Binding-site contacts:
Ligand atom NE2 contacts residue LEU50 of chain 1.D at 3.4 Å.
Ligand atom OXT contacts residue GLY66 of chain 1.D at 2.3 Å (h-bond).
Ligand atom CB contacts residue SER146 of chain 1.E at 3.5 Å.
Ligand atom C contacts residue ASP144 of chain 1.E at 3.3 Å.
Ligand atom CB contacts residue ARG26 of chain 1.D at 3.2 Å.
Ligand atom OXT contacts residue ALA65 of chain 1.D at 3.2 Å.
Ligand atom C contacts residue ALA27 of chain 1.D at 3.5 Å (hydrophobic).
Ligand atom CE2 contacts residue LYS67 of chain 1.D at 3.5 Å.
Ligand atom CD contacts residue LEU50 of chain 1.D at 3.6 Å (hydrophobic).
Ligand atom CZ contacts residue GLU119 of chain 1.D at 3.4 Å.
Ligand atom N contacts residue SER146 of chain 1.E at 2.8 Å (h-bond).
Ligand atom CA contacts residue ASP144 of chain 1.E at 3.4 Å.
Ligand atom CD2 contacts residue LYS67 of chain 1.D at 3.6 Å.
Ligand atom C contacts residue SER146 of chain 1.E at 3.5 Å.
Ligand atom OE1 contacts residue ILE147 of chain 1.E at 3.3 Å.
Ligand atom NE2 contacts residue ILE147 of chain 1.E at 3.1 Å (h-bond).
Ligand atom CA contacts residue GLY66 of chain 1.D at 3.3 Å.
Ligand atom CD1 contacts residue PHE68 of chain 1.D at 3.6 Å (hydrophobic).
Ligand atom O contacts residue ALA27 of chain 1.D at 3.3 Å.
Ligand atom CD contacts residue ILE147 of chain 1.E at 3.7 Å (hydrophobic).
Ligand atom CA contacts residue ASP144 of chain 1.E at 3.5 Å.
Ligand atom O contacts residue LYS52 of chain 1.D at 2.5 Å (salt-bridge).
Ligand atom CD1 contacts residue SER17 of chain 1.E at 3.2 Å.
Ligand atom OXT contacts residue LYS52 of chain 1.D at 3.7 Å.
Ligand atom CA contacts residue SER146 of chain 1.E at 3.4 Å.
Ligand atom OXT contacts residue ALA27 of chain 1.D at 3.6 Å.
Ligand atom OH contacts residue GLU119 of chain 1.D at 3.1 Å (salt-bridge).
Ligand atom O contacts residue LYS28 of chain 1.D at 2.9 Å (salt-bridge).
Ligand atom N contacts residue ASP144 of chain 1.E at 2.6 Å (salt-bridge).
Ligand atom CA contacts residue GLY66 of chain 1.D at 3.5 Å.
Ligand atom CD2 contacts residue GLU10 of chain 1.E at 3.5 Å.
Ligand atom C contacts residue GLY66 of chain 1.D at 3.3 Å.
Ligand atom OE1 contacts residue LEU50 of chain 1.D at 3.2 Å.
Ligand atom C contacts residue LYS52 of chain 1.D at 3.2 Å.
Ligand atom CA contacts residue SER146 of chain 1.E at 3.7 Å.
Ligand atom N contacts residue ARG26 of chain 1.D at 3.7 Å.
Ligand atom C contacts residue GLY66 of chain 1.D at 3.4 Å.
Ligand atom CE2 contacts residue GLU119 of chain 1.D at 3.1 Å.
Ligand atom N contacts residue GLY66 of chain 1.D at 2.6 Å (h-bond).
Ligand atom O contacts residue PHE68 of chain 1.D at 3.6 Å.

Sequence of chain 1.D:
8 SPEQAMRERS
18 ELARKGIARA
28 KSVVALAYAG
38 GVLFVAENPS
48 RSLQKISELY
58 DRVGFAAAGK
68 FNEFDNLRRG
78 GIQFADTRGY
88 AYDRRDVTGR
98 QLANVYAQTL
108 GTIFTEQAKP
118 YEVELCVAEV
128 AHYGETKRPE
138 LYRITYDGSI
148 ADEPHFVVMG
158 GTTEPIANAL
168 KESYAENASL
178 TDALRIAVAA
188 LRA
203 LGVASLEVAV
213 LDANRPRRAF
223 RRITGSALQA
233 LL

Sequence of chain 1.E:
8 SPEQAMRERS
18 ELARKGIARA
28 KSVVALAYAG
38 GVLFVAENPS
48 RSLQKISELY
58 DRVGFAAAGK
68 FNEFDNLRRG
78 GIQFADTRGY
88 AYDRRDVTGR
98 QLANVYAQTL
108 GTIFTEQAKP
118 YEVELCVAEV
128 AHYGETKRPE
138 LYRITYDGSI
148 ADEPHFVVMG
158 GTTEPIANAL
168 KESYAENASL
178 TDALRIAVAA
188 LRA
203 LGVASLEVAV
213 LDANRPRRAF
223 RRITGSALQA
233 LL

The small molecule below binds the protein below.
Small molecule (SMILES): CC(C)C[C@H](NC(=O)[C@H](Cc1ccc(O)cc1)NC(=O)[C@H](CCC(N)=O)NC(=O)CNC(=O)[C@@H](N)CC(C)C)C(=O)O